Sequence of chain 1.D:
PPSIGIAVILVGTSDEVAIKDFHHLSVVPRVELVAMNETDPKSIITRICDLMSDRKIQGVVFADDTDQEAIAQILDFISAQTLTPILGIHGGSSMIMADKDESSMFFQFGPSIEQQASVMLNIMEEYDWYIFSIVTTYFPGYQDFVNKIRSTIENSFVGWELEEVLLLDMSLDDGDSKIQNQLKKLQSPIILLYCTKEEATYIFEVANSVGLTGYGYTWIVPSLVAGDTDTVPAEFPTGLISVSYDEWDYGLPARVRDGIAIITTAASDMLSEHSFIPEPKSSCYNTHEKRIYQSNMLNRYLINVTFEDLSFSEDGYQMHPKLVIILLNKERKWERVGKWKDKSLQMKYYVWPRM

Sequence of chain 1.C:
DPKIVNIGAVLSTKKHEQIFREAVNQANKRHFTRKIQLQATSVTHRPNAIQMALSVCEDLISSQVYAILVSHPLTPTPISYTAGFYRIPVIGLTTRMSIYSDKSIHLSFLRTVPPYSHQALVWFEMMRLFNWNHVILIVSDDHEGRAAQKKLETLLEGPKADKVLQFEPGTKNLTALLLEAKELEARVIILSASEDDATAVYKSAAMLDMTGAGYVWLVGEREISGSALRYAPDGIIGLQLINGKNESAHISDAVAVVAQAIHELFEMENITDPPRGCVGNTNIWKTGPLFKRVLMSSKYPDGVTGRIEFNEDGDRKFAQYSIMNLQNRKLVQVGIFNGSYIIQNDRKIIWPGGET

Binding-site contacts:
Ligand atom C4 contacts residue TYR87 of chain 1.C at 3.7 Å (hydrophobic).
Ligand atom N3 contacts residue LEU113 of chain 1.C at 3.7 Å.
Ligand atom C20 contacts residue PHE146 of chain 1.D at 3.7 Å (hydrophobic).
Ligand atom O1 contacts residue PHE91 of chain 1.C at 3.5 Å (h-bond).
Ligand atom N4 contacts residue TYR145 of chain 1.D at 3.3 Å.
Ligand atom C11 contacts residue ILE111 of chain 1.C at 3.5 Å (hydrophobic).
Ligand atom C15 contacts residue LEU113 of chain 1.C at 3.5 Å (hydrophobic).
Ligand atom C7 contacts residue TYR87 of chain 1.C at 3.7 Å (hydrophobic).
Ligand atom C18 contacts residue TYR145 of chain 1.D at 3.6 Å (hydrophobic).
Ligand atom N4 contacts residue PHE146 of chain 1.D at 3.1 Å (h-bond).
Ligand atom C18 contacts residue PRO147 of chain 1.D at 3.7 Å (hydrophobic).
Ligand atom C13 contacts residue ILE111 of chain 1.C at 3.4 Å (hydrophobic).
Ligand atom N1 contacts residue GLN80 of chain 1.D at 3.2 Å.
Ligand atom C13 contacts residue SER110 of chain 1.C at 3.6 Å.
Ligand atom N3 contacts residue SER110 of chain 1.C at 2.9 Å (h-bond).
Ligand atom C17 contacts residue PRO147 of chain 1.D at 3.7 Å (hydrophobic).
Ligand atom C17 contacts residue SER110 of chain 1.C at 3.7 Å.
Ligand atom C12 contacts residue GLN80 of chain 1.D at 3.5 Å.
Ligand atom C16 contacts residue LEU113 of chain 1.C at 3.6 Å (hydrophobic).
Ligand atom C12 contacts residue ILE111 of chain 1.C at 3.5 Å (hydrophobic).
Ligand atom C4 contacts residue PRO48 of chain 1.D at 3.7 Å (hydrophobic).
Ligand atom N2 contacts residue TYR87 of chain 1.C at 3.5 Å (h-bond).
Ligand atom C18 contacts residue PHE146 of chain 1.D at 3.5 Å (hydrophobic).
Ligand atom C19 contacts residue PHE146 of chain 1.D at 3.6 Å (hydrophobic).
Ligand atom C18 contacts residue SER110 of chain 1.C at 3.2 Å.
Ligand atom N2 contacts residue PHE91 of chain 1.C at 3.3 Å.
Ligand atom C16 contacts residue SER110 of chain 1.C at 3.7 Å.
Ligand atom C2 contacts residue TYR87 of chain 1.C at 3.7 Å (hydrophobic).
Ligand atom C8 contacts residue ILE81 of chain 1.D at 3.7 Å (hydrophobic).
Ligand atom N4 contacts residue GLU206 of chain 1.D at 3.7 Å.
Ligand atom C3 contacts residue THR88 of chain 1.C at 3.6 Å.
Ligand atom C5 contacts residue ILE81 of chain 1.D at 3.6 Å (hydrophobic).
Ligand atom C6 contacts residue GLN80 of chain 1.D at 3.6 Å.
Ligand atom C6 contacts residue ILE81 of chain 1.D at 3.7 Å (hydrophobic).
Ligand atom N5 contacts residue GLU206 of chain 1.D at 2.8 Å (salt-bridge).
Ligand atom N5 contacts residue PHE146 of chain 1.D at 3.7 Å.
Ligand atom C1 contacts residue PHE84 of chain 1.D at 3.6 Å (hydrophobic).
Ligand atom N6 contacts residue PHE146 of chain 1.D at 3.5 Å.
Ligand atom N3 contacts residue PRO147 of chain 1.D at 3.7 Å.
Ligand atom O1 contacts residue TYR87 of chain 1.C at 3.6 Å (h-bond).

A protein and the small-molecule ligand that binds it are described below.
Small molecule (SMILES): Cc1ccc(Cc2noc([C@H]3CC[C@H](Nc4ncnc5[nH]ncc45)C3)n2)cc1